Sequence of chain 38.G:
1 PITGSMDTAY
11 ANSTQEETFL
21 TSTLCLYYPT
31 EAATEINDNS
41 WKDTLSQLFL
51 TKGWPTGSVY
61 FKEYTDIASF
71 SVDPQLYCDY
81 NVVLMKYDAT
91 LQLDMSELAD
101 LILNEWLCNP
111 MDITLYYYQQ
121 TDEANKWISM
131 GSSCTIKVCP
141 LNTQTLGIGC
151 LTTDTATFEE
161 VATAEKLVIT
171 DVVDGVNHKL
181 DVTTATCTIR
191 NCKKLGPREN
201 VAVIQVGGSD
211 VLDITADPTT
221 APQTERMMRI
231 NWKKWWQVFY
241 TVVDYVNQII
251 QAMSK

Binding-site contacts:
Ligand atom O7 contacts residue ASN12 of chain 38.G at 3.6 Å.
Ligand atom C7 contacts residue ASN12 of chain 38.G at 3.9 Å.
Ligand atom N2 contacts residue ASN12 of chain 38.G at 3.8 Å.
Ligand atom C5 contacts residue ASN12 of chain 38.G at 4.1 Å.
Ligand atom O5 contacts residue ASN12 of chain 38.G at 2.7 Å (h-bond).
Ligand atom C1 contacts residue ASN12 of chain 38.G at 2.2 Å.
Ligand atom C2 contacts residue ASN12 of chain 38.G at 3.3 Å.

A protein and the small-molecule ligand that binds it are described below.
Small molecule (SMILES): CC(=O)N[C@H]1[C@H](O[C@H]2[C@H](O)[C@@H](NC(C)=O)CO[C@@H]2CO)O[C@H](CO)[C@@H](O)[C@@H]1O